A protein and the small-molecule ligand that binds it are described below.
Small molecule (SMILES): O=C([O-])C(=O)[O-]

Sequence of chain 3.A:
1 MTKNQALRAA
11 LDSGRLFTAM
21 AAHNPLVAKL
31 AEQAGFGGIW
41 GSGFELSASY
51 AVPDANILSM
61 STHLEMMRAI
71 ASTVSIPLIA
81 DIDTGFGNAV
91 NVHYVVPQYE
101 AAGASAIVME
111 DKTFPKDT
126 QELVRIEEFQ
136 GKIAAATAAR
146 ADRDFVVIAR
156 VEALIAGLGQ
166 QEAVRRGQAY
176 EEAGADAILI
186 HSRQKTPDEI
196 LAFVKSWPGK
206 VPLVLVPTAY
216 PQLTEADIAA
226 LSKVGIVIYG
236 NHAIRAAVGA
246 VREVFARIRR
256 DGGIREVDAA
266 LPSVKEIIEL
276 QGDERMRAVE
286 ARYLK

Binding-site contacts:
Ligand atom O3 contacts residue PHE44 of chain 3.A at 2.9 Å (h-bond).
Ligand atom C1 contacts residue PHE44 of chain 3.A at 3.7 Å (hydrophobic).
Ligand atom O4 contacts residue ARG155 of chain 3.A at 3.1 Å (salt-bridge).
Ligand atom O3 contacts residue GLY43 of chain 3.A at 3.2 Å (h-bond).
Ligand atom O3 contacts residue ASP54 of chain 3.A at 4.3 Å.
Ligand atom C1 contacts residue GLY43 of chain 3.A at 4.2 Å.
Ligand atom O4 contacts residue TRP40 of chain 3.A at 3.6 Å.
Ligand atom O1 contacts residue PHE44 of chain 3.A at 3.9 Å.
Ligand atom O1 contacts residue GLY235 of chain 3.A at 3.4 Å (h-bond).
Ligand atom C1 contacts residue SER42 of chain 3.A at 3.2 Å.
Ligand atom O3 contacts residue MG1 of chain 3.D at 2.1 Å.
Ligand atom C2 contacts residue ARG155 of chain 3.A at 3.5 Å.
Ligand atom O2 contacts residue MG1 of chain 3.D at 2.2 Å.
Ligand atom C1 contacts residue TRP40 of chain 3.A at 3.6 Å (hydrophobic).
Ligand atom O3 contacts residue ASP81 of chain 3.A at 2.8 Å (salt-bridge).
Ligand atom O4 contacts residue VAL211 of chain 3.A at 4.5 Å.
Ligand atom O2 contacts residue TRP40 of chain 3.A at 3.7 Å.
Ligand atom O1 contacts residue MG1 of chain 3.D at 4.1 Å.
Ligand atom C2 contacts residue ASP81 of chain 3.A at 3.8 Å.
Ligand atom C2 contacts residue MG1 of chain 3.D at 2.9 Å.
Ligand atom O1 contacts residue TRP40 of chain 3.A at 2.9 Å (h-bond).
Ligand atom O3 contacts residue TRP40 of chain 3.A at 4.2 Å.
Ligand atom O2 contacts residue ASP81 of chain 3.A at 3.3 Å (salt-bridge).
Ligand atom O4 contacts residue MG1 of chain 3.D at 4.1 Å.
Ligand atom O2 contacts residue ARG155 of chain 3.A at 3.1 Å (salt-bridge).
Ligand atom C1 contacts residue MG1 of chain 3.D at 2.9 Å.
Ligand atom C2 contacts residue TRP40 of chain 3.A at 3.4 Å (hydrophobic).
Ligand atom O1 contacts residue ASP81 of chain 3.A at 4.5 Å.
Ligand atom C1 contacts residue ASP81 of chain 3.A at 3.5 Å.
Ligand atom O1 contacts residue SER42 of chain 3.A at 2.6 Å (h-bond).
Ligand atom O3 contacts residue SER42 of chain 3.A at 3.1 Å (h-bond).